The small molecule below binds the protein below.
Small molecule (SMILES): CC(=O)N[C@@H]1[C@@H](O)[C@H](O)[C@@H](CO)O[C@H]1O

Sequence of chain 1.H:
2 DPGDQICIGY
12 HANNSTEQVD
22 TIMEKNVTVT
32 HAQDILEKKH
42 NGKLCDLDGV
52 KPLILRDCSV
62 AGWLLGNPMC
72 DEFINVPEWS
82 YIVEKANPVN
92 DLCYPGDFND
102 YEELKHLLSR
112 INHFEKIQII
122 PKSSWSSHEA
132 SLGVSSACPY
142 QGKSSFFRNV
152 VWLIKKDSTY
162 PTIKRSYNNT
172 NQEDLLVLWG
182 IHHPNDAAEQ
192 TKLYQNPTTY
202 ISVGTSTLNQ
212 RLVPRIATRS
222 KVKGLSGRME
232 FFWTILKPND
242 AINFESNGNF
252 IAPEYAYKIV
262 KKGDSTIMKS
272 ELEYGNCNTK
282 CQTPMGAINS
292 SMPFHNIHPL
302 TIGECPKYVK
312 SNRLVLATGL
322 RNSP

Binding-site contacts:
Ligand atom C5 contacts residue ASN290 of chain 1.H at 3.6 Å.
Ligand atom N2 contacts residue ASN290 of chain 1.H at 3.2 Å (h-bond).
Ligand atom C3 contacts residue ASN290 of chain 1.H at 3.8 Å.
Ligand atom O5 contacts residue ASN290 of chain 1.H at 2.4 Å (h-bond).
Ligand atom C2 contacts residue ASN290 of chain 1.H at 2.5 Å.
Ligand atom C4 contacts residue ASN290 of chain 1.H at 4.3 Å.
Ligand atom O3 contacts residue ASN290 of chain 1.H at 4.3 Å.
Ligand atom C7 contacts residue ASN290 of chain 1.H at 3.7 Å.
Ligand atom C1 contacts residue ASN290 of chain 1.H at 1.5 Å.
Ligand atom O7 contacts residue ASN290 of chain 1.H at 3.5 Å (h-bond).